The small molecule below binds the protein below.
Small molecule (SMILES): CC(C)C[C@H](NC(=O)[C@@H](N)CC(C)C)C(=O)N[C@@H](Cc1ccccc1)C(=O)NCC(=O)N[C@@H](Cc1ccc(O)cc1)C(=O)N1CCC[C@H]1C(=O)N[C@H](C(=O)N[C@@H](Cc1ccc(O)cc1)C(=O)N[C@H](C=O)C(C)C)C(C)C

Sequence of chain 1.M:
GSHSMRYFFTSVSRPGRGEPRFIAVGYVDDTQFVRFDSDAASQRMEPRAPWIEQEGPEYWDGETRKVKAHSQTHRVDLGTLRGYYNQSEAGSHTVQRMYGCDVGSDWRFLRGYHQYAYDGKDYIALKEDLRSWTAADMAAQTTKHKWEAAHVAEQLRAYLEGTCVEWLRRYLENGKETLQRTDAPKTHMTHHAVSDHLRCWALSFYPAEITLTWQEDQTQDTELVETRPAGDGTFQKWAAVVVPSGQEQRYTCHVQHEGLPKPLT

Binding-site contacts:
Ligand atom CG1 contacts residue TRP147 of chain 1.M at 3.4 Å (hydrophobic).
Ligand atom CD1 contacts residue GLU63 of chain 1.M at 3.2 Å.
Ligand atom CD1 contacts residue GLN155 of chain 1.M at 3.2 Å.
Ligand atom CD1 contacts residue TYR159 of chain 1.M at 3.3 Å (hydrophobic).
Ligand atom O contacts residue LYS66 of chain 1.M at 2.6 Å (salt-bridge).
Ligand atom O contacts residue LYS146 of chain 1.M at 2.8 Å (salt-bridge).
Ligand atom CE1 contacts residue ASP77 of chain 1.M at 3.0 Å.
Ligand atom CG contacts residue GLN155 of chain 1.M at 3.3 Å.
Ligand atom C contacts residue TYR159 of chain 1.M at 3.5 Å (hydrophobic).
Ligand atom O contacts residue HIS70 of chain 1.M at 3.4 Å.
Ligand atom CE1 contacts residue VAL76 of chain 1.M at 3.2 Å (hydrophobic).
Ligand atom CG1 contacts residue ASP77 of chain 1.M at 3.1 Å.
Ligand atom OH contacts residue THR80 of chain 1.M at 3.4 Å.
Ligand atom CD1 contacts residue ASP77 of chain 1.M at 2.8 Å.
Ligand atom CB contacts residue LYS146 of chain 1.M at 3.2 Å.
Ligand atom CE1 contacts residue LEU156 of chain 1.M at 3.4 Å (hydrophobic).
Ligand atom CG contacts residue GLU63 of chain 1.M at 3.4 Å.
Ligand atom N contacts residue LYS66 of chain 1.M at 3.1 Å (salt-bridge).
Ligand atom C contacts residue LYS146 of chain 1.M at 3.4 Å.
Ligand atom CG2 contacts residue THR80 of chain 1.M at 3.2 Å.
Ligand atom CB contacts residue TYR59 of chain 1.M at 3.5 Å (hydrophobic).
Ligand atom C contacts residue THR73 of chain 1.M at 3.5 Å.
Ligand atom C contacts residue LYS66 of chain 1.M at 3.2 Å.
Ligand atom O contacts residue TRP147 of chain 1.M at 2.2 Å (h-bond).
Ligand atom N contacts residue ASP77 of chain 1.M at 3.0 Å (salt-bridge).
Ligand atom CD2 contacts residue TYR7 of chain 1.M at 3.4 Å (hydrophobic).
Ligand atom CA contacts residue THR143 of chain 1.M at 3.2 Å.
Ligand atom CG contacts residue TYR7 of chain 1.M at 3.4 Å (hydrophobic).
Ligand atom C contacts residue TRP147 of chain 1.M at 3.3 Å (hydrophobic).
Ligand atom O contacts residue THR143 of chain 1.M at 2.5 Å (h-bond).
Ligand atom C contacts residue THR143 of chain 1.M at 3.1 Å.
Ligand atom O contacts residue TYR159 of chain 1.M at 2.3 Å (h-bond).
Ligand atom CA contacts residue LYS66 of chain 1.M at 3.4 Å.
Ligand atom CD2 contacts residue LYS146 of chain 1.M at 3.4 Å.
Ligand atom CD2 contacts residue TYR99 of chain 1.M at 3.4 Å (hydrophobic).
Ligand atom CB contacts residue TYR99 of chain 1.M at 3.2 Å (hydrophobic).
Ligand atom N contacts residue GLU63 of chain 1.M at 3.1 Å (salt-bridge).
Ligand atom CD2 contacts residue TYR171 of chain 1.M at 3.2 Å (hydrophobic).
Ligand atom CG2 contacts residue ASP77 of chain 1.M at 3.3 Å.
Ligand atom O contacts residue THR73 of chain 1.M at 2.3 Å (h-bond).